Sequence of chain 1.D:
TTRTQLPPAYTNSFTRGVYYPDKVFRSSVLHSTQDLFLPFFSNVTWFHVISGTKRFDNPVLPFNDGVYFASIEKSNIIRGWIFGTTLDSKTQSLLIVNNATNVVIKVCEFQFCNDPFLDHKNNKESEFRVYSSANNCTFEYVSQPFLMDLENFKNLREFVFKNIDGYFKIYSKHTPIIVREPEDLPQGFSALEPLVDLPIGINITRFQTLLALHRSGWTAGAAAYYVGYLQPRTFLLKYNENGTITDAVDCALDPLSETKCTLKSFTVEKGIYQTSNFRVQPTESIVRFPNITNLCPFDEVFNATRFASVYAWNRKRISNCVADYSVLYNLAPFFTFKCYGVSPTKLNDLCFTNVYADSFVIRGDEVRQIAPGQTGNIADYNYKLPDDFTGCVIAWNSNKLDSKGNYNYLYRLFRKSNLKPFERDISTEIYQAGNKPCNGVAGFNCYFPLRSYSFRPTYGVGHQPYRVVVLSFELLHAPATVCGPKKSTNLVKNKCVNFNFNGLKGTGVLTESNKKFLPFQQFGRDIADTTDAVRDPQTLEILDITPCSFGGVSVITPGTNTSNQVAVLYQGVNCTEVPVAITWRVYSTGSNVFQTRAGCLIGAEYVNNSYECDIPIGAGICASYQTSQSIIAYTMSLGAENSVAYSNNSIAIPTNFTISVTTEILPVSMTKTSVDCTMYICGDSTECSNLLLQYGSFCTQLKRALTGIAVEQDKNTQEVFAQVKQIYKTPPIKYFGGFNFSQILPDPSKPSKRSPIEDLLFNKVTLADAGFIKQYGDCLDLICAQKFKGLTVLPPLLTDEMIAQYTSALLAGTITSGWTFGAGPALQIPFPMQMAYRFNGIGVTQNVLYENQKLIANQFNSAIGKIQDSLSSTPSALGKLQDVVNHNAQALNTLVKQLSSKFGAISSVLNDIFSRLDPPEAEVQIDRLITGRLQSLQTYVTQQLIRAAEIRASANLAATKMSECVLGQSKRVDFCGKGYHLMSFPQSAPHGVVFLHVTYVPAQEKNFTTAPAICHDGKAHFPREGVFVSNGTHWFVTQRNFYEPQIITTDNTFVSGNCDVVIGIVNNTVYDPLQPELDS

A protein and the small-molecule ligand that binds it are described below.
Small molecule (SMILES): CC(=O)N[C@@H]1[C@@H](O)[C@H](O)[C@@H](CO)O[C@H]1O

Binding-site contacts:
Ligand atom C4 contacts residue ASN600 of chain 1.D at 4.3 Å.
Ligand atom C5 contacts residue ASN600 of chain 1.D at 3.7 Å.
Ligand atom O7 contacts residue THR601 of chain 1.D at 3.6 Å.
Ligand atom N2 contacts residue ASN600 of chain 1.D at 3.0 Å (h-bond).
Ligand atom C7 contacts residue THR601 of chain 1.D at 4.5 Å.
Ligand atom C3 contacts residue ASN600 of chain 1.D at 3.9 Å.
Ligand atom C7 contacts residue ASN600 of chain 1.D at 3.6 Å.
Ligand atom C1 contacts residue ASN600 of chain 1.D at 1.5 Å.
Ligand atom O5 contacts residue ASN600 of chain 1.D at 2.4 Å (h-bond).
Ligand atom O7 contacts residue ASN600 of chain 1.D at 3.3 Å.
Ligand atom C2 contacts residue ASN600 of chain 1.D at 2.6 Å.